A protein and the small-molecule ligand that binds it are described below.
Small molecule (SMILES): OC[C@H]1O[C@H](O[C@H]2[C@H](O)[C@@H](O)[C@@H](O[C@H]3[C@H](O)[C@@H](O)[C@@H](O)O[C@@H]3CO)O[C@@H]2CO)[C@H](O)[C@@H](O)[C@@H]1O

Binding-site contacts:
Ligand atom O6 contacts residue TYR156 of chain 1.A at 3.2 Å (h-bond).
Ligand atom O2 contacts residue LYS16 of chain 1.A at 2.9 Å (salt-bridge).
Ligand atom O3 contacts residue GLU45 of chain 1.A at 2.7 Å (salt-bridge).
Ligand atom O2 contacts residue TRP63 of chain 1.A at 3.7 Å.
Ligand atom C1 contacts residue ASP15 of chain 1.A at 3.5 Å.
Ligand atom O3 contacts residue TRP63 of chain 1.A at 3.1 Å (h-bond).
Ligand atom O1 contacts residue LYS16 of chain 1.A at 3.6 Å.
Ligand atom C3 contacts residue TRP63 of chain 1.A at 3.7 Å (hydrophobic).
Ligand atom O2 contacts residue ASP66 of chain 1.A at 2.7 Å (salt-bridge).
Ligand atom O3 contacts residue ARG67 of chain 1.A at 3.0 Å (salt-bridge).
Ligand atom C1 contacts residue TRP341 of chain 1.A at 3.6 Å (hydrophobic).
Ligand atom O3 contacts residue GLU112 of chain 1.A at 3.7 Å.
Ligand atom O3 contacts residue GLU46 of chain 1.A at 3.4 Å (salt-bridge).
Ligand atom C6 contacts residue GLU154 of chain 1.A at 3.4 Å.
Ligand atom O2 contacts residue GLU112 of chain 1.A at 2.8 Å (salt-bridge).
Ligand atom C3 contacts residue GLU45 of chain 1.A at 3.2 Å.
Ligand atom O6 contacts residue PHE157 of chain 1.A at 3.7 Å.
Ligand atom O3 contacts residue ALA64 of chain 1.A at 3.5 Å.
Ligand atom C1 contacts residue TRP231 of chain 1.A at 3.7 Å (hydrophobic).
Ligand atom C4 contacts residue TYR342 of chain 1.A at 3.7 Å (hydrophobic).
Ligand atom O4 contacts residue GLU46 of chain 1.A at 3.0 Å (salt-bridge).
Ligand atom O6 contacts residue PRO155 of chain 1.A at 3.2 Å.
Ligand atom C6 contacts residue ARG345 of chain 1.A at 3.6 Å.
Ligand atom O3 contacts residue ASP66 of chain 1.A at 2.7 Å (salt-bridge).
Ligand atom O1 contacts residue ASP15 of chain 1.A at 2.8 Å (salt-bridge).
Ligand atom C2 contacts residue TRP231 of chain 1.A at 3.6 Å (hydrophobic).
Ligand atom O2 contacts residue ALA64 of chain 1.A at 3.4 Å.
Ligand atom O3 contacts residue TYR342 of chain 1.A at 3.3 Å (h-bond).
Ligand atom C1 contacts residue TYR156 of chain 1.A at 3.6 Å (hydrophobic).
Ligand atom C5 contacts residue GLU154 of chain 1.A at 3.6 Å.
Ligand atom O4 contacts residue TYR342 of chain 1.A at 3.7 Å.
Ligand atom O4 contacts residue GLU45 of chain 1.A at 3.6 Å (salt-bridge).
Ligand atom C3 contacts residue ASP66 of chain 1.A at 3.6 Å.
Ligand atom O2 contacts residue ARG67 of chain 1.A at 2.9 Å (salt-bridge).
Ligand atom C2 contacts residue ASP66 of chain 1.A at 3.5 Å.
Ligand atom O5 contacts residue TRP341 of chain 1.A at 3.1 Å.
Ligand atom O5 contacts residue TYR156 of chain 1.A at 3.1 Å.
Ligand atom O6 contacts residue GLU154 of chain 1.A at 2.7 Å (salt-bridge).
Ligand atom C2 contacts residue GLU112 of chain 1.A at 3.7 Å.
Ligand atom O6 contacts residue ARG345 of chain 1.A at 3.2 Å.

Sequence of chain 1.A:
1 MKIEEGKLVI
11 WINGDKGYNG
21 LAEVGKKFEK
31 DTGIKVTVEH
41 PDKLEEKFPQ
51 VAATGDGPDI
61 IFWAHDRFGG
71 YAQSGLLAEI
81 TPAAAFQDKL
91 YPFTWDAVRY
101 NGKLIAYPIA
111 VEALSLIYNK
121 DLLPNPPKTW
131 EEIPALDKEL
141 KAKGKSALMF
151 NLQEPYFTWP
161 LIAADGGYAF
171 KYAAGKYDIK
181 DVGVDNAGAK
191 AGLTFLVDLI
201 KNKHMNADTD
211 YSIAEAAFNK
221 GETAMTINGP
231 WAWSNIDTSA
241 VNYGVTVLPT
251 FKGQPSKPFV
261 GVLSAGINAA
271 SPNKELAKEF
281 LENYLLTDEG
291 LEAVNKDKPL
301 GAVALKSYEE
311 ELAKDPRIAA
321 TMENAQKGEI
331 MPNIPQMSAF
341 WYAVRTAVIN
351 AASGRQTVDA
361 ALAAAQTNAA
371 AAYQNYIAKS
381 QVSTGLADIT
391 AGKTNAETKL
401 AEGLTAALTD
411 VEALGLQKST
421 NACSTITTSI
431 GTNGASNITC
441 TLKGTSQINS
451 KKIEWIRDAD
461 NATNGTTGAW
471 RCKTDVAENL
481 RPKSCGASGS